A small-molecule ligand and the protein it binds are described below.
Small molecule (SMILES): [H]/N=C(/N)c1ccc(CNC(=O)CNC(=O)[C@@H](COCc2ccccc2)NS(=O)(=O)Cc2ccccc2)cc1

Sequence of chain 1.A:
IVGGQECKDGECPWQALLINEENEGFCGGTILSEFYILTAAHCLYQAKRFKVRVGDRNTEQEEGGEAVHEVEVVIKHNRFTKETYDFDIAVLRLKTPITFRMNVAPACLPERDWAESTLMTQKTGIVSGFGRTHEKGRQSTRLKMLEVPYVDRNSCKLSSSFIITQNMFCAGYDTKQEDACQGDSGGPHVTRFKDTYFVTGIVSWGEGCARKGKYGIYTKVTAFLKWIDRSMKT

Binding-site contacts:
Ligand atom N29 contacts residue ALA180 of chain 1.A at 3.4 Å (h-bond).
Ligand atom C27 contacts residue ASP179 of chain 1.A at 3.4 Å.
Ligand atom C20 contacts residue SER185 of chain 1.A at 2.8 Å.
Ligand atom C16 contacts residue TYR85 of chain 1.A at 3.4 Å (hydrophobic).
Ligand atom C2 contacts residue CYS209 of chain 1.A at 3.6 Å (hydrophobic).
Ligand atom C1 contacts residue ARG132 of chain 1.A at 3.3 Å.
Ligand atom C6 contacts residue GLN182 of chain 1.A at 3.7 Å.
Ligand atom N15 contacts residue TYR85 of chain 1.A at 3.5 Å (h-bond).
Ligand atom C36 contacts residue THR84 of chain 1.A at 3.3 Å.
Ligand atom C32 contacts residue PHE162 of chain 1.A at 3.5 Å (hydrophobic).
Ligand atom N19 contacts residue SER185 of chain 1.A at 3.2 Å (h-bond).
Ligand atom C23 contacts residue VAL203 of chain 1.A at 3.7 Å (hydrophobic).
Ligand atom C25 contacts residue GLY208 of chain 1.A at 3.5 Å.
Ligand atom N29 contacts residue GLY208 of chain 1.A at 3.0 Å (h-bond).
Ligand atom C16 contacts residue TRP205 of chain 1.A at 3.7 Å (hydrophobic).
Ligand atom O14 contacts residue GLY206 of chain 1.A at 3.2 Å (h-bond).
Ligand atom O9 contacts residue GLU207 of chain 1.A at 3.7 Å.
Ligand atom C1 contacts residue GLU135 of chain 1.A at 3.4 Å.
Ligand atom C2 contacts residue GLU135 of chain 1.A at 3.7 Å.
Ligand atom C35 contacts residue GLU83 of chain 1.A at 3.3 Å.
Ligand atom C22 contacts residue VAL203 of chain 1.A at 3.5 Å (hydrophobic).
Ligand atom C25 contacts residue GLY206 of chain 1.A at 3.5 Å.
Ligand atom C36 contacts residue TYR85 of chain 1.A at 3.6 Å (hydrophobic).
Ligand atom N28 contacts residue GLY216 of chain 1.A at 3.5 Å.
Ligand atom N11 contacts residue GLY206 of chain 1.A at 3.2 Å (h-bond).
Ligand atom N29 contacts residue ASP179 of chain 1.A at 2.6 Å (salt-bridge).
Ligand atom C36 contacts residue GLU83 of chain 1.A at 3.5 Å.
Ligand atom C24 contacts residue TRP205 of chain 1.A at 3.7 Å (hydrophobic).
Ligand atom N19 contacts residue HIS42 of chain 1.A at 3.5 Å (h-bond).
Ligand atom O9 contacts residue GLY208 of chain 1.A at 2.8 Å (h-bond).
Ligand atom C38 contacts residue TRP205 of chain 1.A at 3.5 Å (hydrophobic).
Ligand atom O14 contacts residue TRP205 of chain 1.A at 3.1 Å.
Ligand atom C22 contacts residue CYS181 of chain 1.A at 3.6 Å (hydrophobic).
Ligand atom C27 contacts residue ALA180 of chain 1.A at 3.3 Å (hydrophobic).
Ligand atom N19 contacts residue SER204 of chain 1.A at 2.9 Å (h-bond).
Ligand atom O9 contacts residue GLY206 of chain 1.A at 3.2 Å (h-bond).
Ligand atom N28 contacts residue ALA180 of chain 1.A at 3.4 Å (h-bond).
Ligand atom S8 contacts residue GLY206 of chain 1.A at 3.7 Å.
Ligand atom N28 contacts residue ASP179 of chain 1.A at 3.0 Å (salt-bridge).
Ligand atom C37 contacts residue THR84 of chain 1.A at 3.4 Å.